Sequence of chain 1.A:
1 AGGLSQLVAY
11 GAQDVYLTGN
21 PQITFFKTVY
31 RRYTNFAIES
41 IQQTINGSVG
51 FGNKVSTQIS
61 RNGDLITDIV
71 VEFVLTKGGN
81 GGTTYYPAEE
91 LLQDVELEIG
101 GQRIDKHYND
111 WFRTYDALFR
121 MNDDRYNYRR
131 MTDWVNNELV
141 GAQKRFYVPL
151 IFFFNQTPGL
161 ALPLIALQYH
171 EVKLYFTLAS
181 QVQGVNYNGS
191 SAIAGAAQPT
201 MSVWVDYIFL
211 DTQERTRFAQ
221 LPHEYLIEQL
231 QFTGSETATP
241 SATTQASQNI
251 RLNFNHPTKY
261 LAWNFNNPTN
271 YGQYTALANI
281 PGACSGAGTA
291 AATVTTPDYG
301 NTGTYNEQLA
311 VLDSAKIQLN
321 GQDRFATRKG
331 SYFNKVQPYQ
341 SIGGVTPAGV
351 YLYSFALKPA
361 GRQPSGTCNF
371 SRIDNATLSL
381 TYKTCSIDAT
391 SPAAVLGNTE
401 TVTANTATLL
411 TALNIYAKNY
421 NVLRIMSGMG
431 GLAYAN

Binding-site contacts:
Ligand atom O4 contacts residue THR390 of chain 1.A at 4.2 Å.
Ligand atom O5 contacts residue ASN405 of chain 1.A at 2.3 Å (h-bond).
Ligand atom C3 contacts residue ASN405 of chain 1.A at 3.7 Å.
Ligand atom O2 contacts residue ASN405 of chain 1.A at 2.8 Å (h-bond).
Ligand atom O4 contacts residue ASP388 of chain 1.A at 4.4 Å.
Ligand atom O5 contacts residue ASP388 of chain 1.A at 4.1 Å.
Ligand atom C1 contacts residue ASN405 of chain 1.A at 1.4 Å.
Ligand atom C6 contacts residue ASP388 of chain 1.A at 3.1 Å.
Ligand atom O2 contacts residue THR406 of chain 1.A at 4.4 Å.
Ligand atom C2 contacts residue ASN405 of chain 1.A at 2.3 Å.
Ligand atom C5 contacts residue ASN405 of chain 1.A at 3.6 Å.
Ligand atom C4 contacts residue ASN405 of chain 1.A at 4.2 Å.
Ligand atom C6 contacts residue GLA8 of chain 1.C at 3.3 Å.
Ligand atom C4 contacts residue ASP388 of chain 1.A at 4.5 Å.
Ligand atom C5 contacts residue ASP388 of chain 1.A at 3.3 Å.

The protein below binds the small molecule below.
Small molecule (SMILES): C[C@@H]1O[C@@H](O[C@H]2[C@H](O)[C@@H](CO)OC[C@@H]2O)[C@@H](O)[C@H](O)[C@@H]1O